Sequence of chain 1.B:
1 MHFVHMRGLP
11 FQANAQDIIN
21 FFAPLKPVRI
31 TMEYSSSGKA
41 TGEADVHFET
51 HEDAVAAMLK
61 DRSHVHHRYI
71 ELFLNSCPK

Binding-site contacts:
Ligand atom N2 contacts residue LEU9 of chain 1.B at 3.0 Å (h-bond).
Ligand atom O2' contacts residue ARG68 of chain 1.B at 2.8 Å (salt-bridge).
Ligand atom O6 contacts residue ARG68 of chain 1.B at 3.0 Å (salt-bridge).
Ligand atom C2 contacts residue PHE11 of chain 1.B at 3.4 Å (hydrophobic).
Ligand atom C5 contacts residue PHE11 of chain 1.B at 3.4 Å (hydrophobic).
Ligand atom C6 contacts residue PHE11 of chain 1.B at 3.5 Å (hydrophobic).
Ligand atom C4 contacts residue TYR69 of chain 1.B at 3.4 Å (hydrophobic).
Ligand atom N3 contacts residue ARG68 of chain 1.B at 3.0 Å (salt-bridge).
Ligand atom N2 contacts residue GLY8 of chain 1.B at 3.4 Å.
Ligand atom C2 contacts residue LEU9 of chain 1.B at 3.4 Å (hydrophobic).
Ligand atom C4 contacts residue ARG68 of chain 1.B at 3.3 Å.
Ligand atom N1 contacts residue ARG68 of chain 1.B at 3.5 Å (salt-bridge).
Ligand atom C5 contacts residue TYR69 of chain 1.B at 3.4 Å (hydrophobic).
Ligand atom N1 contacts residue LEU9 of chain 1.B at 2.8 Å (h-bond).
Ligand atom C2 contacts residue ARG68 of chain 1.B at 3.3 Å.
Ligand atom C5 contacts residue ARG68 of chain 1.B at 3.5 Å.
Ligand atom O6 contacts residue TYR69 of chain 1.B at 2.9 Å (h-bond).
Ligand atom N1 contacts residue TYR69 of chain 1.B at 2.5 Å (h-bond).
Ligand atom N1 contacts residue GLU71 of chain 1.B at 3.3 Å (salt-bridge).
Ligand atom N3 contacts residue GLU71 of chain 1.B at 3.4 Å (salt-bridge).
Ligand atom O2' contacts residue ARG7 of chain 1.B at 2.8 Å (salt-bridge).
Ligand atom C4 contacts residue PHE11 of chain 1.B at 3.5 Å (hydrophobic).
Ligand atom N7 contacts residue ARG68 of chain 1.B at 3.4 Å (salt-bridge).
Ligand atom C2 contacts residue ARG7 of chain 1.B at 3.5 Å.
Ligand atom N2 contacts residue ARG68 of chain 1.B at 3.5 Å (salt-bridge).
Ligand atom N2 contacts residue GLU71 of chain 1.B at 2.6 Å (salt-bridge).
Ligand atom O6 contacts residue PRO10 of chain 1.B at 3.1 Å.
Ligand atom O6 contacts residue GLY8 of chain 1.B at 3.4 Å.
Ligand atom C2 contacts residue TYR69 of chain 1.B at 3.2 Å (hydrophobic).
Ligand atom N2 contacts residue ARG7 of chain 1.B at 3.4 Å (salt-bridge).
Ligand atom C6 contacts residue TYR69 of chain 1.B at 3.4 Å (hydrophobic).
Ligand atom C6 contacts residue ARG68 of chain 1.B at 3.4 Å.
Ligand atom C2 contacts residue GLU71 of chain 1.B at 3.3 Å.
Ligand atom C2' contacts residue ARG7 of chain 1.B at 3.3 Å.
Ligand atom O6 contacts residue PHE11 of chain 1.B at 3.0 Å (h-bond).
Ligand atom N2 contacts residue TYR69 of chain 1.B at 3.0 Å (h-bond).
Ligand atom N1 contacts residue ARG7 of chain 1.B at 3.4 Å.
Ligand atom N1 contacts residue PHE11 of chain 1.B at 3.6 Å.
Ligand atom N9 contacts residue ARG68 of chain 1.B at 3.4 Å (salt-bridge).
Ligand atom N3 contacts residue PHE11 of chain 1.B at 3.4 Å.

The small molecule below binds the protein below.
Small molecule (SMILES): Nc1nc(=O)c2ncn([C@@H]3O[C@H](COP(=O)=O)[C@@H](O[P](=O)(O)OC[C@H]4O[C@@H](n5cnc6c(=O)nc(N)[nH]c65)[C@H](O)[C@@H]4O[P](=O)(O)OC[C@H]4O[C@@H](n5cnc6c(=O)nc(N)[nH]c65)[C@H](O)[C@@H]4O[P](=O)(O)OC[C@H]4O[C@@H](n5cnc6c(N)ncnc65)[C@H](O)[C@@H]4O)[C@H]3O)c2[nH]1